Sequence of chain 1.A:
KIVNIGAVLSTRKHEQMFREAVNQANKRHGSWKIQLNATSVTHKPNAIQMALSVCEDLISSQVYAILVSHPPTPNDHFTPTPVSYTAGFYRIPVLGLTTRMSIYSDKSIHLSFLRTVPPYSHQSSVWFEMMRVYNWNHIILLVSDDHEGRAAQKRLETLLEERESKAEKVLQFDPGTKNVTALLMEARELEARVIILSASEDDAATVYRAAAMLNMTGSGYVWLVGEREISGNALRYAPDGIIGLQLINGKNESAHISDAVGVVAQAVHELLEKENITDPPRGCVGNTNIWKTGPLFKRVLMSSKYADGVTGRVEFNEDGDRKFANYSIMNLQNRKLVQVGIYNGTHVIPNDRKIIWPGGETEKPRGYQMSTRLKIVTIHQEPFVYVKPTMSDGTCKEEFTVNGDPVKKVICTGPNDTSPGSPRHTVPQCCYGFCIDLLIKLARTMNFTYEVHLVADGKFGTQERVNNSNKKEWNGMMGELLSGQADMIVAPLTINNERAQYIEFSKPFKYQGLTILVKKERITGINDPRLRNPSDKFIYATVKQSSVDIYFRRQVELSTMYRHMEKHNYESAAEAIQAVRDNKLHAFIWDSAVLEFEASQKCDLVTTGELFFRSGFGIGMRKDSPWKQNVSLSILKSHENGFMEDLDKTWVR

Binding-site contacts:
Ligand atom O7 contacts residue VAL451 of chain 1.A at 3.3 Å.
Ligand atom O6 contacts residue THR442 of chain 1.A at 3.8 Å.
Ligand atom C5 contacts residue ASN440 of chain 1.A at 3.6 Å.
Ligand atom C8 contacts residue PRO413 of chain 1.A at 3.7 Å (hydrophobic).
Ligand atom O7 contacts residue ASN440 of chain 1.A at 4.4 Å.
Ligand atom C8 contacts residue PRO452 of chain 1.A at 3.8 Å (hydrophobic).
Ligand atom C2 contacts residue VAL451 of chain 1.A at 3.7 Å (hydrophobic).
Ligand atom C3 contacts residue ASN440 of chain 1.A at 3.8 Å.
Ligand atom C4 contacts residue ASN440 of chain 1.A at 4.2 Å.
Ligand atom C1 contacts residue ASN440 of chain 1.A at 1.4 Å.
Ligand atom C7 contacts residue PRO452 of chain 1.A at 4.2 Å (hydrophobic).
Ligand atom C7 contacts residue THR414 of chain 1.A at 4.4 Å.
Ligand atom C7 contacts residue VAL451 of chain 1.A at 3.5 Å (hydrophobic).
Ligand atom N2 contacts residue ASN440 of chain 1.A at 2.9 Å (h-bond).
Ligand atom C6 contacts residue THR442 of chain 1.A at 3.6 Å.
Ligand atom C2 contacts residue ASN440 of chain 1.A at 2.5 Å.
Ligand atom N2 contacts residue VAL451 of chain 1.A at 3.6 Å.
Ligand atom C1 contacts residue VAL451 of chain 1.A at 4.0 Å (hydrophobic).
Ligand atom C8 contacts residue THR414 of chain 1.A at 3.3 Å.
Ligand atom C7 contacts residue ASN440 of chain 1.A at 3.9 Å.
Ligand atom O7 contacts residue PRO452 of chain 1.A at 4.3 Å.
Ligand atom C8 contacts residue VAL451 of chain 1.A at 4.3 Å (hydrophobic).
Ligand atom O5 contacts residue ASN440 of chain 1.A at 2.4 Å (h-bond).

The protein below binds the small molecule below.
Small molecule (SMILES): CC(=O)N[C@@H]1[C@@H](O)[C@H](O)[C@@H](CO)O[C@H]1O